A protein and the small-molecule ligand that binds it are described below.
Small molecule (SMILES): CCN(CC)S(=O)(=O)c1cc(C(=O)Nc2ccccc2C(=O)O)ccc1Br

Binding-site contacts:
Ligand atom C14 contacts residue ILE239 of chain 1.B at 3.5 Å (hydrophobic).
Ligand atom C17 contacts residue LEU177 of chain 1.B at 4.0 Å (hydrophobic).
Ligand atom C14 contacts residue PHE240 of chain 1.B at 4.0 Å (hydrophobic).
Ligand atom O10 contacts residue ALA268 of chain 1.B at 3.8 Å.
Ligand atom O10 contacts residue ASN296 of chain 1.B at 2.5 Å (h-bond).
Ligand atom O15 contacts residue ILE272 of chain 1.B at 3.6 Å.
Ligand atom C14 contacts residue ILE272 of chain 1.B at 3.7 Å (hydrophobic).
Ligand atom O15 contacts residue PHE240 of chain 1.B at 2.9 Å.
Ligand atom C3 contacts residue PHE240 of chain 1.B at 3.8 Å (hydrophobic).
Ligand atom O25 contacts residue ARG237 of chain 1.B at 3.5 Å (salt-bridge).
Ligand atom C22 contacts residue ARG58 of chain 1.B at 3.6 Å.
Ligand atom N6 contacts residue ILE239 of chain 1.B at 3.8 Å.
Ligand atom O45 contacts residue MET234 of chain 1.B at 3.9 Å.
Ligand atom C5 contacts residue ILE272 of chain 1.B at 4.0 Å (hydrophobic).
Ligand atom O15 contacts residue ILE239 of chain 1.B at 3.8 Å.
Ligand atom C16 contacts residue ASN269 of chain 1.B at 3.5 Å.
Ligand atom C5 contacts residue ILE239 of chain 1.B at 3.9 Å (hydrophobic).
Ligand atom C9 contacts residue ASN296 of chain 1.B at 3.2 Å.
Ligand atom C11 contacts residue PHE328 of chain 1.B at 3.9 Å (hydrophobic).
Ligand atom C13 contacts residue PHE328 of chain 1.B at 3.5 Å (hydrophobic).
Ligand atom O10 contacts residue PHE178 of chain 1.B at 3.9 Å.
Ligand atom C24 contacts residue PHE240 of chain 1.B at 3.8 Å (hydrophobic).
Ligand atom C12 contacts residue PHE328 of chain 1.B at 3.4 Å (hydrophobic).
Ligand atom C23 contacts residue PHE240 of chain 1.B at 3.4 Å (hydrophobic).
Ligand atom O10 contacts residue CYS133 of chain 1.B at 3.9 Å.
Ligand atom C3 contacts residue GLY236 of chain 1.B at 3.5 Å.
Ligand atom BR contacts residue ARG58 of chain 1.B at 3.2 Å.
Ligand atom O45 contacts residue ALA268 of chain 1.B at 3.8 Å.
Ligand atom C22 contacts residue ARG271 of chain 1.B at 3.6 Å.
Ligand atom C17 contacts residue ASN269 of chain 1.B at 3.3 Å.
Ligand atom C9 contacts residue ALA268 of chain 1.B at 3.5 Å (hydrophobic).
Ligand atom O45 contacts residue ASN296 of chain 1.B at 3.4 Å (h-bond).
Ligand atom C18 contacts residue ASN269 of chain 1.B at 3.8 Å.
Ligand atom O25 contacts residue GLY236 of chain 1.B at 3.0 Å (h-bond).
Ligand atom C7 contacts residue ILE239 of chain 1.B at 3.8 Å (hydrophobic).
Ligand atom C13 contacts residue ILE239 of chain 1.B at 3.5 Å (hydrophobic).
Ligand atom O10 contacts residue HIS266 of chain 1.B at 3.7 Å.
Ligand atom C11 contacts residue GLY329 of chain 1.B at 4.0 Å.
Ligand atom C8 contacts residue ALA268 of chain 1.B at 3.7 Å (hydrophobic).
Ligand atom C12 contacts residue GLY329 of chain 1.B at 3.6 Å.

Sequence of chain 1.B:
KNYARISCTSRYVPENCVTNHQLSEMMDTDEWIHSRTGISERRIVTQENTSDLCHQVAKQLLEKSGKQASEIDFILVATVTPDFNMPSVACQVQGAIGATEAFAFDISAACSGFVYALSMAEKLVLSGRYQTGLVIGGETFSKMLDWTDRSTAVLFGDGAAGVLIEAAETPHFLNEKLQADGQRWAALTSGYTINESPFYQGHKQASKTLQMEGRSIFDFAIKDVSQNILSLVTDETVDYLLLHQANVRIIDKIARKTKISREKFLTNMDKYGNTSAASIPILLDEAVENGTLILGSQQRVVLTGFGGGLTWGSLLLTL